This protein binds this small molecule.
Small molecule (SMILES): C/C=C/C(=O)NCCCC[C@H](NC(=O)CNC(=O)CN)C(=O)NCC=O

Sequence of chain 1.B:
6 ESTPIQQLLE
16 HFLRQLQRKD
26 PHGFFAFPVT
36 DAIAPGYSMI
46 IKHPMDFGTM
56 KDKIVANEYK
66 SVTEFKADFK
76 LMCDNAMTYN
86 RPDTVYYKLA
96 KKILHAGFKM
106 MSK

Binding-site contacts:
Ligand atom CY contacts residue ASN85 of chain 1.B at 4.2 Å.
Ligand atom CD contacts residue ILE38 of chain 1.B at 4.5 Å (hydrophobic).
Ligand atom CX contacts residue TYR91 of chain 1.B at 4.2 Å (hydrophobic).
Ligand atom O contacts residue PRO40 of chain 1.B at 3.7 Å.
Ligand atom CX contacts residue VAL34 of chain 1.B at 4.2 Å (hydrophobic).
Ligand atom N contacts residue TYR84 of chain 1.B at 4.0 Å.
Ligand atom NZ contacts residue ASN85 of chain 1.B at 4.5 Å.
Ligand atom CY contacts residue PHE29 of chain 1.B at 4.3 Å (hydrophobic).
Ligand atom N contacts residue TYR84 of chain 1.B at 4.2 Å.
Ligand atom CH3 contacts residue PHE30 of chain 1.B at 3.4 Å (hydrophobic).
Ligand atom OH contacts residue TYR42 of chain 1.B at 4.2 Å.
Ligand atom NZ contacts residue TYR91 of chain 1.B at 4.5 Å.
Ligand atom CG contacts residue ASN85 of chain 1.B at 4.1 Å.
Ligand atom CH3 contacts residue ALA81 of chain 1.B at 4.3 Å (hydrophobic).
Ligand atom CA contacts residue TYR84 of chain 1.B at 3.3 Å (hydrophobic).
Ligand atom CH contacts residue VAL34 of chain 1.B at 3.9 Å (hydrophobic).
Ligand atom CE contacts residue VAL34 of chain 1.B at 4.0 Å (hydrophobic).
Ligand atom CE contacts residue ALA39 of chain 1.B at 4.0 Å (hydrophobic).
Ligand atom OH contacts residue ASN85 of chain 1.B at 2.9 Å (h-bond).
Ligand atom CG contacts residue ILE38 of chain 1.B at 3.6 Å (hydrophobic).
Ligand atom O contacts residue TYR84 of chain 1.B at 3.7 Å.
Ligand atom CY contacts residue PHE30 of chain 1.B at 4.2 Å (hydrophobic).
Ligand atom C contacts residue TYR84 of chain 1.B at 3.4 Å (hydrophobic).
Ligand atom CB contacts residue TYR91 of chain 1.B at 4.4 Å (hydrophobic).
Ligand atom CD contacts residue TYR91 of chain 1.B at 4.2 Å (hydrophobic).
Ligand atom O contacts residue ILE38 of chain 1.B at 4.5 Å.
Ligand atom CH3 contacts residue PHE29 of chain 1.B at 3.7 Å (hydrophobic).
Ligand atom CX contacts residue PHE29 of chain 1.B at 3.8 Å (hydrophobic).
Ligand atom NZ contacts residue VAL34 of chain 1.B at 4.0 Å.
Ligand atom CH3 contacts residue TYR91 of chain 1.B at 4.2 Å (hydrophobic).
Ligand atom CD contacts residue ASN85 of chain 1.B at 4.1 Å.
Ligand atom CH contacts residue ASN85 of chain 1.B at 3.7 Å.
Ligand atom CB contacts residue ILE38 of chain 1.B at 3.9 Å (hydrophobic).
Ligand atom CY contacts residue ALA81 of chain 1.B at 3.8 Å (hydrophobic).
Ligand atom OH contacts residue VAL34 of chain 1.B at 4.1 Å.
Ligand atom CG contacts residue ALA39 of chain 1.B at 3.9 Å (hydrophobic).
Ligand atom CA contacts residue ILE38 of chain 1.B at 3.9 Å (hydrophobic).
Ligand atom CE contacts residue ASN85 of chain 1.B at 4.2 Å.
Ligand atom CY contacts residue TYR91 of chain 1.B at 3.7 Å (hydrophobic).
Ligand atom CG contacts residue TYR84 of chain 1.B at 4.0 Å (hydrophobic).